A protein and the small-molecule ligand that binds it are described below.
Small molecule (SMILES): Cc1cc(CCCCCOc2ccc(C3=NCCO3)cc2)on1

Binding-site contacts:
Ligand atom C5C contacts residue VAL191 of chain 50.A at 3.8 Å (hydrophobic).
Ligand atom C4B contacts residue PHE186 of chain 50.A at 3.6 Å (hydrophobic).
Ligand atom C1B contacts residue VAL188 of chain 50.A at 3.8 Å (hydrophobic).
Ligand atom C3B contacts residue TYR152 of chain 50.A at 3.7 Å (hydrophobic).
Ligand atom C1C contacts residue MET221 of chain 50.A at 4.0 Å (hydrophobic).
Ligand atom O1B contacts residue ILE104 of chain 50.A at 3.9 Å.
Ligand atom C5A contacts residue VAL176 of chain 50.A at 3.6 Å (hydrophobic).
Ligand atom C5A contacts residue ALA150 of chain 50.A at 4.0 Å (hydrophobic).
Ligand atom N3A contacts residue PRO174 of chain 50.A at 3.7 Å.
Ligand atom N3A contacts residue TYR152 of chain 50.A at 3.5 Å.
Ligand atom C5B contacts residue PHE186 of chain 50.A at 3.9 Å (hydrophobic).
Ligand atom C4C contacts residue VAL188 of chain 50.A at 3.7 Å (hydrophobic).
Ligand atom C2C contacts residue MET221 of chain 50.A at 4.0 Å (hydrophobic).
Ligand atom C2B contacts residue VAL188 of chain 50.A at 3.5 Å (hydrophobic).
Ligand atom C5B contacts residue MET224 of chain 50.A at 3.8 Å (hydrophobic).
Ligand atom N3A contacts residue ALA24 of chain 50.C at 3.8 Å.
Ligand atom C1B contacts residue ILE104 of chain 50.A at 4.0 Å (hydrophobic).
Ligand atom C4 contacts residue LEU106 of chain 50.A at 3.5 Å (hydrophobic).
Ligand atom C5 contacts residue MET221 of chain 50.A at 3.6 Å (hydrophobic).
Ligand atom C4A contacts residue PRO174 of chain 50.A at 3.1 Å (hydrophobic).
Ligand atom C3B contacts residue VAL188 of chain 50.A at 3.8 Å (hydrophobic).
Ligand atom C1C contacts residue TYR128 of chain 50.A at 3.9 Å (hydrophobic).
Ligand atom O1B contacts residue TYR128 of chain 50.A at 3.4 Å (h-bond).
Ligand atom C6B contacts residue ILE104 of chain 50.A at 3.6 Å (hydrophobic).
Ligand atom C4C contacts residue VAL191 of chain 50.A at 3.0 Å (hydrophobic).
Ligand atom N2 contacts residue MET221 of chain 50.A at 3.3 Å (h-bond).
Ligand atom C1C contacts residue LEU106 of chain 50.A at 4.0 Å (hydrophobic).
Ligand atom C2A contacts residue PHE186 of chain 50.A at 3.3 Å (hydrophobic).
Ligand atom C2A contacts residue TYR152 of chain 50.A at 3.6 Å (hydrophobic).
Ligand atom C6B contacts residue TYR128 of chain 50.A at 3.3 Å (hydrophobic).
Ligand atom O1A contacts residue PHE186 of chain 50.A at 3.0 Å.
Ligand atom C5B contacts residue TYR128 of chain 50.A at 4.0 Å (hydrophobic).
Ligand atom C2C contacts residue TYR197 of chain 50.A at 3.7 Å (hydrophobic).
Ligand atom C4B contacts residue TYR152 of chain 50.A at 3.8 Å (hydrophobic).
Ligand atom O1 contacts residue MET221 of chain 50.A at 2.5 Å (h-bond).
Ligand atom N3A contacts residue PHE186 of chain 50.A at 4.0 Å.
Ligand atom C5A contacts residue PHE186 of chain 50.A at 3.5 Å (hydrophobic).
Ligand atom C5C contacts residue VAL188 of chain 50.A at 4.1 Å (hydrophobic).
Ligand atom C1B contacts residue TYR128 of chain 50.A at 3.6 Å (hydrophobic).
Ligand atom C3C contacts residue TYR128 of chain 50.A at 3.4 Å (hydrophobic).

Sequence of chain 50.C:
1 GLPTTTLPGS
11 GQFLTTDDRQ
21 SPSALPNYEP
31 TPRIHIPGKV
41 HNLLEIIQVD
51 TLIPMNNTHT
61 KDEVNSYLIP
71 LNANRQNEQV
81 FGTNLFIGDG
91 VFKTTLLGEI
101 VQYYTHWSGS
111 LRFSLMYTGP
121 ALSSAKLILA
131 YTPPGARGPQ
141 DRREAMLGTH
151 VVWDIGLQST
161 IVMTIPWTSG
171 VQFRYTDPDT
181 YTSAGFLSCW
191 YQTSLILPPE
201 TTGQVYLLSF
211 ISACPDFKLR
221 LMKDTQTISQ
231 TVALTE

Sequence of chain 50.A:
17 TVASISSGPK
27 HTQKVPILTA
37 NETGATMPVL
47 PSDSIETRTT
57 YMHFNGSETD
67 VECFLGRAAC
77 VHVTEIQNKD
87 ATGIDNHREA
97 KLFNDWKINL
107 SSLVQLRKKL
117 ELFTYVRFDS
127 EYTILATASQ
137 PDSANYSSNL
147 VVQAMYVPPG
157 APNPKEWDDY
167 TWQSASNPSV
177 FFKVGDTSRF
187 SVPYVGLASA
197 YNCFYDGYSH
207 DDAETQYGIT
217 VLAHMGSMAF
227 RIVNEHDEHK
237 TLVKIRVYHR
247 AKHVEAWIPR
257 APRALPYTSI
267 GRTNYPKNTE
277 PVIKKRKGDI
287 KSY